Binding-site contacts:
Ligand atom C6 contacts residue GLU802 of chain 2.A at 3.4 Å.
Ligand atom C1' contacts residue PHE1009 of chain 2.A at 3.5 Å (hydrophobic).
Ligand atom O1' contacts residue LEU1011 of chain 2.A at 4.2 Å.
Ligand atom O2 contacts residue ARG880 of chain 2.A at 3.5 Å (salt-bridge).
Ligand atom C4 contacts residue PHE914 of chain 2.A at 3.6 Å (hydrophobic).
Ligand atom C5 contacts residue PHE914 of chain 2.A at 3.5 Å (hydrophobic).
Ligand atom O2' contacts residue GLU802 of chain 2.A at 4.1 Å.
Ligand atom C3 contacts residue ALA1079 of chain 2.A at 3.4 Å (hydrophobic).
Ligand atom O2 contacts residue THR1010 of chain 2.A at 3.8 Å.
Ligand atom C2 contacts residue PHE914 of chain 2.A at 3.4 Å (hydrophobic).
Ligand atom O2 contacts residue ALA1079 of chain 2.A at 4.1 Å.
Ligand atom O2' contacts residue PHE1009 of chain 2.A at 3.7 Å.
Ligand atom C1 contacts residue PHE1009 of chain 2.A at 3.9 Å (hydrophobic).
Ligand atom O2 contacts residue PHE914 of chain 2.A at 3.7 Å.
Ligand atom C1' contacts residue PHE914 of chain 2.A at 3.6 Å (hydrophobic).
Ligand atom O1' contacts residue PHE1009 of chain 2.A at 3.7 Å.
Ligand atom C6 contacts residue ALA1078 of chain 2.A at 4.1 Å (hydrophobic).
Ligand atom O2' contacts residue LEU1014 of chain 2.A at 4.2 Å.
Ligand atom C2 contacts residue ARG880 of chain 2.A at 4.3 Å.
Ligand atom O2 contacts residue SER1008 of chain 2.A at 3.8 Å.
Ligand atom C5 contacts residue ALA1079 of chain 2.A at 3.7 Å (hydrophobic).
Ligand atom C3 contacts residue GLU1261 of chain 2.A at 4.0 Å.
Ligand atom O1' contacts residue PHE914 of chain 2.A at 3.9 Å.
Ligand atom O1' contacts residue THR1010 of chain 2.A at 3.1 Å (h-bond).
Ligand atom C2 contacts residue ALA1079 of chain 2.A at 3.7 Å (hydrophobic).
Ligand atom C5 contacts residue GLU802 of chain 2.A at 3.3 Å.
Ligand atom C1 contacts residue ALA1079 of chain 2.A at 4.3 Å (hydrophobic).
Ligand atom C3 contacts residue ARG880 of chain 2.A at 4.2 Å.
Ligand atom C4 contacts residue ALA1079 of chain 2.A at 3.3 Å (hydrophobic).
Ligand atom C3 contacts residue PHE914 of chain 2.A at 3.6 Å (hydrophobic).
Ligand atom C6 contacts residue PHE914 of chain 2.A at 3.5 Å (hydrophobic).
Ligand atom C5 contacts residue ALA1078 of chain 2.A at 3.5 Å (hydrophobic).
Ligand atom O2' contacts residue PHE914 of chain 2.A at 3.8 Å.
Ligand atom O2 contacts residue PHE1009 of chain 2.A at 3.8 Å.
Ligand atom C1' contacts residue THR1010 of chain 2.A at 4.2 Å.
Ligand atom O1' contacts residue SER876 of chain 2.A at 4.0 Å.
Ligand atom C1 contacts residue PHE914 of chain 2.A at 3.5 Å (hydrophobic).
Ligand atom C4 contacts residue GLU1261 of chain 2.A at 3.5 Å.
Ligand atom C4 contacts residue ALA1078 of chain 2.A at 4.2 Å (hydrophobic).
Ligand atom O2' contacts residue LEU873 of chain 2.A at 3.9 Å.

A small-molecule ligand and the protein it binds are described below.
Small molecule (SMILES): O=C(O)c1ccccc1O

Sequence of chain 2.A:
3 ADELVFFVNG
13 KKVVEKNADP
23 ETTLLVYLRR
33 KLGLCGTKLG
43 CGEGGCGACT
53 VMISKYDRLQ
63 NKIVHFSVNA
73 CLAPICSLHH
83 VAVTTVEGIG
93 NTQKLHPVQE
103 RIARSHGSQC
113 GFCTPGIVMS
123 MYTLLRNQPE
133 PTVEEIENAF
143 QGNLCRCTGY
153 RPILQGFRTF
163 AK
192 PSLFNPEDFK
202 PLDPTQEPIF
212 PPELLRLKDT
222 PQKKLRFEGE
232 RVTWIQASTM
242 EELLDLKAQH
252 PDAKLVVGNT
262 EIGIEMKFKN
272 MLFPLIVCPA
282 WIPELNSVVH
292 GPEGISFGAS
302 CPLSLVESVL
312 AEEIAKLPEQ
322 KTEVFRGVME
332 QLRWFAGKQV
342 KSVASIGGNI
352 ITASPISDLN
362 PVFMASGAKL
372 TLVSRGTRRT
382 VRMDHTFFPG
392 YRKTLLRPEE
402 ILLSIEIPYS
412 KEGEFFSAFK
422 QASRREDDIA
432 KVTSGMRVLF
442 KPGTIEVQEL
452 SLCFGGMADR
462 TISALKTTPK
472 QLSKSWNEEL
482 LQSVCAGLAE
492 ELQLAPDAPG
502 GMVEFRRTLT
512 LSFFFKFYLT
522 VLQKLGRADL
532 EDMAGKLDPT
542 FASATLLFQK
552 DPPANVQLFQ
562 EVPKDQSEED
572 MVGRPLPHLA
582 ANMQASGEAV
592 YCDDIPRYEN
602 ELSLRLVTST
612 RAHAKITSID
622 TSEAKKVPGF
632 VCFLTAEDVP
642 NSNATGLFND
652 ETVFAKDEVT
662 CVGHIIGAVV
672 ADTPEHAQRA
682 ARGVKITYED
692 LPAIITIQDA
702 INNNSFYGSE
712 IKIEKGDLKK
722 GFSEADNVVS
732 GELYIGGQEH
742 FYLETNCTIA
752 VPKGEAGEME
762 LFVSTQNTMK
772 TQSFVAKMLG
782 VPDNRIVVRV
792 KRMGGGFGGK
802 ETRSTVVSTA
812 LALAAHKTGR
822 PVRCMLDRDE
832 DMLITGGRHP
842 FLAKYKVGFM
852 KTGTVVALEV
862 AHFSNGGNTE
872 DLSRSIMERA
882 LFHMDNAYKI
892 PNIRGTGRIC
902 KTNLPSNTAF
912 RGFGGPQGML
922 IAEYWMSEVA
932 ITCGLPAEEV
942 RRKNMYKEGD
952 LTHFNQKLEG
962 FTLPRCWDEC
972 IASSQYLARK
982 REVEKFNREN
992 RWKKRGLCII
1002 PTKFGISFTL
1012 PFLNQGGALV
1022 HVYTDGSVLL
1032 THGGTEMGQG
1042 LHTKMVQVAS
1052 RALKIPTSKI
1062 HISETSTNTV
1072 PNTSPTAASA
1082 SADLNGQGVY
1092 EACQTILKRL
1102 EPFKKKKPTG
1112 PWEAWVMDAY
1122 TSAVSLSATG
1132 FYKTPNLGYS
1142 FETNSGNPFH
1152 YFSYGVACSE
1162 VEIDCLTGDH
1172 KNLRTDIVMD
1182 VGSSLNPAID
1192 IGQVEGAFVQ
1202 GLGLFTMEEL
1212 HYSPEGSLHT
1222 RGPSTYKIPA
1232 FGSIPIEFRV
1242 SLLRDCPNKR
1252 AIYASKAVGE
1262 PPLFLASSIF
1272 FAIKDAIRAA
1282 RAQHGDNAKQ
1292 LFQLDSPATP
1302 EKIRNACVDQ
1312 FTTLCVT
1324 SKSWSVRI